The small molecule below binds the protein below.
Small molecule (SMILES): COC(=O)C1=C(CCN(C)C)N(C)C(CCN(C)C)=C(C(=O)OC)C1c1ccc(C(F)(F)F)cc1

Binding-site contacts:
Ligand atom O1 contacts residue LEU204 of chain 1.C at 3.7 Å.
Ligand atom C24 contacts residue LEU204 of chain 1.C at 3.9 Å (hydrophobic).
Ligand atom C11 contacts residue LEU236 of chain 1.C at 3.7 Å (hydrophobic).
Ligand atom C contacts residue ARG190 of chain 1.C at 4.3 Å.
Ligand atom C4 contacts residue LEU204 of chain 1.C at 4.3 Å (hydrophobic).
Ligand atom C23 contacts residue LEU236 of chain 1.C at 4.3 Å (hydrophobic).
Ligand atom C6 contacts residue LEU236 of chain 1.C at 4.2 Å (hydrophobic).
Ligand atom O3 contacts residue LEU236 of chain 1.C at 4.0 Å.
Ligand atom C5 contacts residue LEU204 of chain 1.C at 3.6 Å (hydrophobic).
Ligand atom O1 contacts residue LEU236 of chain 1.C at 4.2 Å.
Ligand atom C7 contacts residue LEU236 of chain 1.C at 4.2 Å (hydrophobic).
Ligand atom O1 contacts residue LEU233 of chain 1.C at 3.6 Å.
Ligand atom C contacts residue LEU204 of chain 1.C at 3.8 Å (hydrophobic).
Ligand atom C4 contacts residue THR200 of chain 1.C at 3.5 Å.
Ligand atom O2 contacts residue LEU236 of chain 1.C at 4.4 Å.
Ligand atom C24 contacts residue ARG190 of chain 1.C at 4.1 Å.
Ligand atom C23 contacts residue GLY237 of chain 1.C at 4.3 Å.
Ligand atom N1 contacts residue THR200 of chain 1.C at 3.3 Å (h-bond).
Ligand atom C21 contacts residue ASN239 of chain 1.C at 3.6 Å.
Ligand atom C22 contacts residue LEU236 of chain 1.C at 4.1 Å (hydrophobic).
Ligand atom F2 contacts residue ARG190 of chain 1.C at 3.0 Å.
Ligand atom C5 contacts residue THR200 of chain 1.C at 3.6 Å.
Ligand atom O contacts residue LEU236 of chain 1.C at 3.8 Å.
Ligand atom C8 contacts residue LEU236 of chain 1.C at 4.4 Å (hydrophobic).
Ligand atom C5 contacts residue ARG190 of chain 1.C at 4.0 Å.
Ligand atom C12 contacts residue LEU233 of chain 1.C at 3.5 Å (hydrophobic).
Ligand atom C24 contacts residue GLU186 of chain 1.C at 4.3 Å.
Ligand atom C9 contacts residue LEU236 of chain 1.C at 4.0 Å (hydrophobic).
Ligand atom C20 contacts residue ASN239 of chain 1.C at 3.9 Å.
Ligand atom F1 contacts residue GLU186 of chain 1.C at 4.3 Å.
Ligand atom F2 contacts residue GLU186 of chain 1.C at 3.4 Å.
Ligand atom F contacts residue LEU204 of chain 1.C at 3.0 Å.
Ligand atom C16 contacts residue THR200 of chain 1.C at 3.0 Å.
Ligand atom C12 contacts residue LEU204 of chain 1.C at 3.4 Å (hydrophobic).
Ligand atom C10 contacts residue LEU236 of chain 1.C at 3.8 Å (hydrophobic).
Ligand atom C23 contacts residue LEU233 of chain 1.C at 3.9 Å (hydrophobic).
Ligand atom O3 contacts residue LEU233 of chain 1.C at 3.8 Å.
Ligand atom C14 contacts residue THR200 of chain 1.C at 3.4 Å.
Ligand atom F contacts residue GLU186 of chain 1.C at 4.3 Å.
Ligand atom F contacts residue LEU187 of chain 1.C at 4.1 Å.

Sequence of chain 1.C:
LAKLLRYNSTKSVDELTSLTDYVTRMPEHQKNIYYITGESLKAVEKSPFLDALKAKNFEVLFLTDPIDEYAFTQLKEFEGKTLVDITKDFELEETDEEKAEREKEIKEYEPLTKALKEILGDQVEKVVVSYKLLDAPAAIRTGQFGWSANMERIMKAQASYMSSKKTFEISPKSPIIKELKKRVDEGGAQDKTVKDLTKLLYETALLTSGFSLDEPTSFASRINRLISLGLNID